Binding-site contacts:
Ligand atom C10 contacts residue C151 of chain 6.D at 3.4 Å.
Ligand atom O3S contacts residue ARG224 of chain 6.A at 2.9 Å (salt-bridge).
Ligand atom S1 contacts residue GLY222 of chain 6.A at 3.0 Å (h-bond).
Ligand atom C11 contacts residue C151 of chain 6.D at 3.5 Å.
Ligand atom S1 contacts residue ARG224 of chain 6.A at 4.3 Å.
Ligand atom C1 contacts residue TRP374 of chain 6.A at 3.6 Å (hydrophobic).
Ligand atom O1S contacts residue TRP374 of chain 6.A at 4.3 Å.
Ligand atom C13 contacts residue C151 of chain 6.D at 4.5 Å.
Ligand atom O1S contacts residue PHE223 of chain 6.A at 4.5 Å.
Ligand atom C3 contacts residue TRP374 of chain 6.A at 4.3 Å (hydrophobic).
Ligand atom C7 contacts residue C151 of chain 6.D at 3.4 Å.
Ligand atom O3S contacts residue PHE223 of chain 6.A at 3.9 Å.
Ligand atom O3S contacts residue GLY222 of chain 6.A at 2.9 Å (h-bond).
Ligand atom O2S contacts residue ARG224 of chain 6.A at 4.5 Å.
Ligand atom O3S contacts residue TRP374 of chain 6.A at 3.3 Å.
Ligand atom C5 contacts residue C151 of chain 6.D at 4.0 Å.
Ligand atom S1 contacts residue TRP374 of chain 6.A at 4.0 Å.
Ligand atom S1 contacts residue LYS215 of chain 6.A at 4.1 Å.
Ligand atom O2S contacts residue GLY222 of chain 6.A at 3.3 Å (h-bond).
Ligand atom C9 contacts residue C151 of chain 6.D at 3.4 Å.
Ligand atom O1S contacts residue GLY222 of chain 6.A at 2.3 Å (h-bond).
Ligand atom C8 contacts residue C151 of chain 6.D at 3.7 Å.
Ligand atom C6 contacts residue C151 of chain 6.D at 4.2 Å.
Ligand atom C2 contacts residue TRP374 of chain 6.A at 4.1 Å (hydrophobic).
Ligand atom C16 contacts residue ASP229 of chain 6.A at 4.3 Å.
Ligand atom C12 contacts residue C151 of chain 6.D at 3.4 Å.
Ligand atom O1S contacts residue LYS215 of chain 6.A at 2.7 Å (salt-bridge).

Sequence of chain 6.A:
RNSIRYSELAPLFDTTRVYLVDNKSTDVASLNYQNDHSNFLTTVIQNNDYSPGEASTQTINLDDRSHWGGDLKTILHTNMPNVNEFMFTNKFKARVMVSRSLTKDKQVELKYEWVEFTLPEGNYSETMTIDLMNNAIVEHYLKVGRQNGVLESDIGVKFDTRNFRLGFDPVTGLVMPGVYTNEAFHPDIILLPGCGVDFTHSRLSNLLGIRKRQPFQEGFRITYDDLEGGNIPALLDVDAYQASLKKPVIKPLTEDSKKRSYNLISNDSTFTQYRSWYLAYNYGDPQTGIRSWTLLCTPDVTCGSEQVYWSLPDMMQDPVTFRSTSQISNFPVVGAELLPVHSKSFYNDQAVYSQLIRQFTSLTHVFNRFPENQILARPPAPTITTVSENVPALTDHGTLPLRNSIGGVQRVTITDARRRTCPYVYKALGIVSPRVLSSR

The protein below binds the small molecule below.
Small molecule (SMILES): CCCCCCCCCCCC[N+](C)(C)CCCS(=O)(=O)O